Sequence of chain 1.B:
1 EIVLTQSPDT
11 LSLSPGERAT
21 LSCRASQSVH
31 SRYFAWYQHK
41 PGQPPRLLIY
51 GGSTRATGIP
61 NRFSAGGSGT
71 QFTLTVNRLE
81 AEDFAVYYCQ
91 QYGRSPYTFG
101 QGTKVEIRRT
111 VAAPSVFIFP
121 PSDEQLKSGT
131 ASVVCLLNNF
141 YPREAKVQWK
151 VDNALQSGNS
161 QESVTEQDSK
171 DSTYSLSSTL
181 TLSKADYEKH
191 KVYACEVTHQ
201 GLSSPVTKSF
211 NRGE

Binding-site contacts:
Ligand atom O7 contacts residue ASN57 of chain 1.D at 3.0 Å (h-bond).
Ligand atom O7 contacts residue ASP57 of chain 1.A at 3.3 Å (salt-bridge).
Ligand atom O5 contacts residue ASN57 of chain 1.D at 2.4 Å (h-bond).
Ligand atom C1 contacts residue ARG59 of chain 1.A at 3.7 Å.
Ligand atom O6 contacts residue ASP106 of chain 1.A at 2.3 Å (salt-bridge).
Ligand atom O6 contacts residue ARG59 of chain 1.A at 4.0 Å.
Ligand atom C6 contacts residue ARG59 of chain 1.A at 3.2 Å.
Ligand atom C8 contacts residue SER55 of chain 1.D at 4.2 Å.
Ligand atom C8 contacts residue THR103 of chain 1.A at 2.8 Å.
Ligand atom C1 contacts residue TYR111 of chain 1.A at 3.5 Å (hydrophobic).
Ligand atom C6 contacts residue ASP57 of chain 1.A at 3.4 Å.
Ligand atom O4 contacts residue ASP106 of chain 1.A at 3.4 Å (salt-bridge).
Ligand atom C1 contacts residue SER114 of chain 1.A at 3.9 Å.
Ligand atom C1 contacts residue ASP57 of chain 1.A at 4.1 Å.
Ligand atom O3 contacts residue HIS20 of chain 1.D at 3.0 Å (h-bond).
Ligand atom O3 contacts residue ASN87 of chain 1.D at 4.1 Å.
Ligand atom O3 contacts residue ASP57 of chain 1.A at 2.9 Å (salt-bridge).
Ligand atom C1 contacts residue ASN57 of chain 1.D at 1.5 Å.
Ligand atom C8 contacts residue ASN57 of chain 1.D at 4.1 Å.
Ligand atom N2 contacts residue ASN57 of chain 1.D at 3.0 Å (h-bond).
Ligand atom C7 contacts residue SER114 of chain 1.A at 3.5 Å.
Ligand atom C5 contacts residue ASN57 of chain 1.D at 3.7 Å.
Ligand atom C7 contacts residue TRP53 of chain 1.A at 4.1 Å (hydrophobic).
Ligand atom C2 contacts residue ASN57 of chain 1.D at 2.6 Å.
Ligand atom O5 contacts residue ASP57 of chain 1.A at 3.6 Å.
Ligand atom O7 contacts residue TRP53 of chain 1.A at 3.8 Å.
Ligand atom C3 contacts residue ASN57 of chain 1.D at 3.8 Å.
Ligand atom O5 contacts residue ARG59 of chain 1.A at 3.5 Å.
Ligand atom C6 contacts residue TYR111 of chain 1.A at 4.1 Å (hydrophobic).
Ligand atom C5 contacts residue TYR111 of chain 1.A at 4.0 Å (hydrophobic).
Ligand atom C8 contacts residue PHE56 of chain 1.D at 3.8 Å (hydrophobic).
Ligand atom C8 contacts residue TRP53 of chain 1.A at 3.8 Å (hydrophobic).
Ligand atom O7 contacts residue SER114 of chain 1.A at 2.2 Å (h-bond).
Ligand atom C7 contacts residue ASN57 of chain 1.D at 3.2 Å.
Ligand atom O5 contacts residue TYR111 of chain 1.A at 3.1 Å.
Ligand atom C5 contacts residue ASP106 of chain 1.A at 4.2 Å.
Ligand atom N2 contacts residue HIS20 of chain 1.D at 3.7 Å.
Ligand atom C7 contacts residue THR103 of chain 1.A at 4.1 Å.
Ligand atom C6 contacts residue ASP106 of chain 1.A at 3.5 Å.
Ligand atom C5 contacts residue ASP57 of chain 1.A at 3.6 Å.

Sequence of chain 1.D:
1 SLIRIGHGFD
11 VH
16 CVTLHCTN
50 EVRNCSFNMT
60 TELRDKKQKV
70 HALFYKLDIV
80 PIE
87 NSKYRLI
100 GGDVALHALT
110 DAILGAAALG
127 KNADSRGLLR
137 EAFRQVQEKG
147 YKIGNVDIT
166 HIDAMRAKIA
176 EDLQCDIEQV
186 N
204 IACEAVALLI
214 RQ

Sequence of chain 1.A:
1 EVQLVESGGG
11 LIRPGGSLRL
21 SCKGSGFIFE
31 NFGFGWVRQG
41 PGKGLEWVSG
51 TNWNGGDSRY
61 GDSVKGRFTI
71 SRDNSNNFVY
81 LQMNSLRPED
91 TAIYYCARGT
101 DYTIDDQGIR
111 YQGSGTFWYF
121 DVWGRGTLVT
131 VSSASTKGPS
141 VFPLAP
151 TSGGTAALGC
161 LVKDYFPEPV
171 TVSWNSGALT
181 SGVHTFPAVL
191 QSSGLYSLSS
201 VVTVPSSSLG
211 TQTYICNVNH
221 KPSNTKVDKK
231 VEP

This small molecule binds to this protein.
Small molecule (SMILES): CC(=O)N[C@H]1[C@H](O[C@H]2[C@H](O)[C@@H](NC(C)=O)CO[C@@H]2CO)O[C@H](CO)[C@@H](O[C@@H]2O[C@H](CO[C@H]3O[C@H](CO[C@H]4O[C@H](CO)[C@@H](O)[C@H](O)[C@@H]4O)[C@@H](O)[C@H](O[C@H]4O[C@H](CO)[C@@H](O)[C@H](O)[C@@H]4O)[C@@H]3O)[C@@H](O)[C@H](O[C@H]3O[C@H](CO)[C@@H](O)[C@H](O)[C@@H]3O)[C@@H]2O)[C@@H]1O